Binding-site contacts:
Ligand atom C5 contacts residue ARG148 of chain 1.I at 3.8 Å.
Ligand atom N2 contacts residue ASN68 of chain 1.I at 2.9 Å (h-bond).
Ligand atom C2 contacts residue TRP110 of chain 1.I at 3.9 Å (hydrophobic).
Ligand atom C7 contacts residue ARG148 of chain 1.I at 3.5 Å.
Ligand atom C1 contacts residue THR101 of chain 1.I at 3.6 Å.
Ligand atom C2 contacts residue TRP76 of chain 1.I at 3.8 Å (hydrophobic).
Ligand atom C3 contacts residue ASN68 of chain 1.I at 3.8 Å.
Ligand atom C2 contacts residue ARG148 of chain 1.I at 3.9 Å.
Ligand atom O3 contacts residue ASP100 of chain 1.I at 3.9 Å.
Ligand atom C6 contacts residue TRP76 of chain 1.I at 3.8 Å (hydrophobic).
Ligand atom C1 contacts residue TRP76 of chain 1.I at 3.8 Å (hydrophobic).
Ligand atom C8 contacts residue LEU65 of chain 1.I at 3.7 Å (hydrophobic).
Ligand atom C6 contacts residue THR101 of chain 1.I at 3.8 Å.
Ligand atom C8 contacts residue TRP76 of chain 1.I at 3.6 Å (hydrophobic).
Ligand atom C1 contacts residue ASN68 of chain 1.I at 1.4 Å.
Ligand atom O4 contacts residue THR101 of chain 1.I at 3.5 Å (h-bond).
Ligand atom O5 contacts residue ASN68 of chain 1.I at 2.4 Å (h-bond).
Ligand atom C4 contacts residue ASP100 of chain 1.I at 3.2 Å.
Ligand atom O4 contacts residue ASP100 of chain 1.I at 3.0 Å (salt-bridge).
Ligand atom C5 contacts residue ASN68 of chain 1.I at 3.6 Å.
Ligand atom O6 contacts residue ARG148 of chain 1.I at 3.0 Å (salt-bridge).
Ligand atom C6 contacts residue ARG148 of chain 1.I at 3.6 Å.
Ligand atom C2 contacts residue ASN68 of chain 1.I at 2.5 Å.
Ligand atom C4 contacts residue THR101 of chain 1.I at 3.6 Å.
Ligand atom N2 contacts residue ARG148 of chain 1.I at 3.9 Å.
Ligand atom O4 contacts residue ARG148 of chain 1.I at 3.1 Å (salt-bridge).
Ligand atom C3 contacts residue TRP76 of chain 1.I at 3.5 Å (hydrophobic).
Ligand atom C7 contacts residue ASN68 of chain 1.I at 3.6 Å.
Ligand atom O3 contacts residue ASN102 of chain 1.I at 3.2 Å (h-bond).
Ligand atom O3 contacts residue TRP110 of chain 1.I at 3.3 Å.
Ligand atom O2 contacts residue ASN102 of chain 1.I at 3.2 Å (h-bond).
Ligand atom O7 contacts residue ARG148 of chain 1.I at 3.0 Å (salt-bridge).
Ligand atom C8 contacts residue TRP110 of chain 1.I at 3.3 Å (hydrophobic).
Ligand atom C8 contacts residue ASN68 of chain 1.I at 3.4 Å.
Ligand atom N2 contacts residue TRP76 of chain 1.I at 3.2 Å.
Ligand atom O5 contacts residue THR101 of chain 1.I at 3.1 Å (h-bond).
Ligand atom O2 contacts residue THR101 of chain 1.I at 2.6 Å (h-bond).
Ligand atom C2 contacts residue THR101 of chain 1.I at 3.6 Å.
Ligand atom C7 contacts residue TRP110 of chain 1.I at 3.9 Å (hydrophobic).
Ligand atom C6 contacts residue ASP100 of chain 1.I at 3.8 Å.

Sequence of chain 1.I:
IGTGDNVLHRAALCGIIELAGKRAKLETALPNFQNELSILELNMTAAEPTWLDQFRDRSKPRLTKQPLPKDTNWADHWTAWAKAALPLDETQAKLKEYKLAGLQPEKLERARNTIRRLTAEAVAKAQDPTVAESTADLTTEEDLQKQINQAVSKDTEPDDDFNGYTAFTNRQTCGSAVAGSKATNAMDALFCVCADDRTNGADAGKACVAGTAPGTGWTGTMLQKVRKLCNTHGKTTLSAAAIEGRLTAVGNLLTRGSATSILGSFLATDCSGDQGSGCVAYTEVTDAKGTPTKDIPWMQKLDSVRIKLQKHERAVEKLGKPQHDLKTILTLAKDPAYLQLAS

This protein binds this small molecule.
Small molecule (SMILES): CC(=O)N[C@H]1[C@H](O[C@H]2[C@H](O)[C@@H](NC(C)=O)CO[C@@H]2CO)O[C@H](CO)[C@@H](O[C@@H]2O[C@H](CO)[C@@H](O)[C@H](O)[C@@H]2O)[C@@H]1O